Binding-site contacts:
Ligand atom C27 contacts residue ALA54 of chain 1.C at 3.6 Å (hydrophobic).
Ligand atom C4 contacts residue ILE50 of chain 1.C at 3.9 Å (hydrophobic).
Ligand atom C5 contacts residue ILE50 of chain 1.C at 3.6 Å (hydrophobic).
Ligand atom C14 contacts residue PHE95 of chain 1.C at 3.3 Å (hydrophobic).
Ligand atom C3 contacts residue CYS214 of chain 1.C at 3.8 Å (hydrophobic).
Ligand atom C22 contacts residue TRP87 of chain 1.C at 3.7 Å (hydrophobic).
Ligand atom C21 contacts residue PHE95 of chain 1.C at 3.9 Å (hydrophobic).
Ligand atom C21 contacts residue ILE92 of chain 1.C at 3.9 Å (hydrophobic).
Ligand atom C2 contacts residue PHE95 of chain 1.C at 3.9 Å (hydrophobic).
Ligand atom C4 contacts residue CYS214 of chain 1.C at 4.0 Å (hydrophobic).
Ligand atom O19 contacts residue ALA109 of chain 1.C at 3.5 Å (h-bond).
Ligand atom C15 contacts residue PHE95 of chain 1.C at 3.3 Å (hydrophobic).
Ligand atom O20 contacts residue ALA53 of chain 1.C at 3.1 Å.
Ligand atom N13 contacts residue PHE95 of chain 1.C at 3.3 Å.
Ligand atom C9 contacts residue ILE127 of chain 1.C at 4.0 Å (hydrophobic).
Ligand atom C21 contacts residue LEU91 of chain 1.C at 3.3 Å (hydrophobic).
Ligand atom C17 contacts residue ALA54 of chain 1.C at 3.5 Å (hydrophobic).
Ligand atom C11 contacts residue ALA54 of chain 1.C at 3.9 Å (hydrophobic).
Ligand atom C23 contacts residue ILE50 of chain 1.C at 3.7 Å (hydrophobic).
Ligand atom C1 contacts residue CYS214 of chain 1.C at 3.8 Å (hydrophobic).
Ligand atom C18 contacts residue ALA109 of chain 1.C at 3.6 Å (hydrophobic).
Ligand atom C2 contacts residue CYS214 of chain 1.C at 3.6 Å (hydrophobic).
Ligand atom C12 contacts residue PHE95 of chain 1.C at 3.5 Å (hydrophobic).
Ligand atom O20 contacts residue ALA109 of chain 1.C at 2.9 Å (h-bond).
Ligand atom C6 contacts residue ILE50 of chain 1.C at 3.7 Å (hydrophobic).
Ligand atom C17 contacts residue LEU91 of chain 1.C at 3.3 Å (hydrophobic).
Ligand atom C18 contacts residue PHE95 of chain 1.C at 3.8 Å (hydrophobic).
Ligand atom C26 contacts residue PHE95 of chain 1.C at 3.5 Å (hydrophobic).
Ligand atom N13 contacts residue ILE50 of chain 1.C at 3.8 Å.
Ligand atom C17 contacts residue PHE95 of chain 1.C at 3.8 Å (hydrophobic).
Ligand atom C16 contacts residue PHE95 of chain 1.C at 3.5 Å (hydrophobic).
Ligand atom O19 contacts residue ARG98 of chain 1.C at 2.8 Å (salt-bridge).
Ligand atom C16 contacts residue LEU91 of chain 1.C at 3.9 Å (hydrophobic).
Ligand atom O20 contacts residue ARG98 of chain 1.C at 3.5 Å (salt-bridge).
Ligand atom C22 contacts residue CYS214 of chain 1.C at 3.9 Å (hydrophobic).
Ligand atom O20 contacts residue LEU108 of chain 1.C at 3.2 Å.
Ligand atom C12 contacts residue ALA54 of chain 1.C at 3.6 Å (hydrophobic).
Ligand atom C18 contacts residue ARG98 of chain 1.C at 3.6 Å.
Ligand atom C16 contacts residue ALA54 of chain 1.C at 3.9 Å (hydrophobic).
Ligand atom O19 contacts residue PHE95 of chain 1.C at 3.2 Å.

The protein below binds the small molecule below.
Small molecule (SMILES): Cc1cc2c(cc1C1(c3ccc(C(=O)O)cn3)CC1)C(C)(C)CCC2(C)C

Sequence of chain 1.C:
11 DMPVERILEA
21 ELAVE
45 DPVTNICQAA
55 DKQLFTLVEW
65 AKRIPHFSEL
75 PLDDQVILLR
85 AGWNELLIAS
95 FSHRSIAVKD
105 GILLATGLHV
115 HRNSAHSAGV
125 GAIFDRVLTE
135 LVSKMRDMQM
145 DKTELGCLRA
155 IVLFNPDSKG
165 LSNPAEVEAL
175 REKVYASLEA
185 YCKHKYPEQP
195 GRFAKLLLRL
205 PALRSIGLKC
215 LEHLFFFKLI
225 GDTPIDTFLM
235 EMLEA